The protein below binds the small molecule below.
Small molecule (SMILES): CC(=O)N[C@H]1[C@H](O[C@H]2[C@H](O)[C@@H](NC(C)=O)CO[C@@H]2CO[C@@H]2O[C@@H](C)[C@@H](O)[C@@H](O)[C@@H]2O)O[C@H](CO)[C@@H](O[C@@H]2O[C@H](CO)[C@@H](O)[C@H](O)[C@@H]2O)[C@@H]1O

Binding-site contacts:
Ligand atom C7 contacts residue ASN361 of chain 1.B at 2.9 Å.
Ligand atom C3 contacts residue ASN361 of chain 1.B at 3.8 Å.
Ligand atom C8 contacts residue THR363 of chain 1.B at 3.9 Å.
Ligand atom O7 contacts residue ASN361 of chain 1.B at 3.2 Å (h-bond).
Ligand atom C2 contacts residue ASN361 of chain 1.B at 2.6 Å.
Ligand atom N2 contacts residue ASN361 of chain 1.B at 2.7 Å (h-bond).
Ligand atom C1 contacts residue ASN361 of chain 1.B at 1.4 Å.
Ligand atom C5 contacts residue ASN361 of chain 1.B at 3.6 Å.
Ligand atom C8 contacts residue ASN361 of chain 1.B at 3.6 Å.
Ligand atom O5 contacts residue ASN361 of chain 1.B at 2.4 Å (h-bond).
Ligand atom C4 contacts residue ASN361 of chain 1.B at 4.2 Å.

Sequence of chain 1.B:
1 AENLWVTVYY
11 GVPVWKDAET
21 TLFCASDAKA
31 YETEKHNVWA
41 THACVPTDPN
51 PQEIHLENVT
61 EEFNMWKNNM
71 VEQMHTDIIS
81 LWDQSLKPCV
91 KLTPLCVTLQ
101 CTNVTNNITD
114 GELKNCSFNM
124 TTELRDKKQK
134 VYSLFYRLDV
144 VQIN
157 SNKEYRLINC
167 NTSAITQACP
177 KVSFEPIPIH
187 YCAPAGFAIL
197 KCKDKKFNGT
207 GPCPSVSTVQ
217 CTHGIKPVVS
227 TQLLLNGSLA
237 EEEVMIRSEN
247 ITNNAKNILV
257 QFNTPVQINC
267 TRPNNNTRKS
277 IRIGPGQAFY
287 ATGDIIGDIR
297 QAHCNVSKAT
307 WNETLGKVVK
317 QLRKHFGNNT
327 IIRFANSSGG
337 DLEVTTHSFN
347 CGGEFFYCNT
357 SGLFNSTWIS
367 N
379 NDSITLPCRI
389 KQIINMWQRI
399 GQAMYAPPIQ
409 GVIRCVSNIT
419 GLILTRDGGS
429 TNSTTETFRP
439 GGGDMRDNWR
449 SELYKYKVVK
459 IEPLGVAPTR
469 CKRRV